Sequence of chain 44.B:
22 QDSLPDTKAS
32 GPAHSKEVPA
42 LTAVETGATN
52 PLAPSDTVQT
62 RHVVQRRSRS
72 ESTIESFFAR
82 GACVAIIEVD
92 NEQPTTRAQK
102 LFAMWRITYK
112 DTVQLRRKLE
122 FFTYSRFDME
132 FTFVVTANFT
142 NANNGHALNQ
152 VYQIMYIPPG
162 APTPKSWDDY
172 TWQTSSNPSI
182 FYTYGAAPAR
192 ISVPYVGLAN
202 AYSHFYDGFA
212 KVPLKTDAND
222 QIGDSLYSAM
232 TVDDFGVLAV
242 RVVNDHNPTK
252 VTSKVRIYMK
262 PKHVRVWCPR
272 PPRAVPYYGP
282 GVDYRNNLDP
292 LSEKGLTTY

Sequence of chain 45.D:
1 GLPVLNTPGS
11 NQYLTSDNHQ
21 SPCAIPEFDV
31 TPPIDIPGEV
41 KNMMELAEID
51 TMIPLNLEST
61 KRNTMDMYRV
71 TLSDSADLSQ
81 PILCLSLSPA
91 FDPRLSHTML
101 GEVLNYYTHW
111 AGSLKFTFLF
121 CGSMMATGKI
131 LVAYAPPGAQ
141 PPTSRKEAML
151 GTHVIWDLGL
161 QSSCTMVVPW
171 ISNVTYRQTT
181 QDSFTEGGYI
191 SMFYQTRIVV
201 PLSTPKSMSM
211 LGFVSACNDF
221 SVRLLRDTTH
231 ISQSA

Binding-site contacts:
Ligand atom C4 contacts residue TYR157 of chain 44.B at 3.4 Å (hydrophobic).
Ligand atom C8 contacts residue ILE108 of chain 44.B at 3.8 Å (hydrophobic).
Ligand atom C10 contacts residue TYR157 of chain 44.B at 3.6 Å (hydrophobic).
Ligand atom N4 contacts residue ILE192 of chain 44.B at 3.6 Å.
Ligand atom C21 contacts residue PHE236 of chain 44.B at 3.4 Å (hydrophobic).
Ligand atom C19 contacts residue PHE236 of chain 44.B at 3.5 Å (hydrophobic).
Ligand atom C1 contacts residue ILE155 of chain 44.B at 3.7 Å (hydrophobic).
Ligand atom O24 contacts residue TYR110 of chain 44.B at 3.9 Å.
Ligand atom C19 contacts residue TYR110 of chain 44.B at 3.7 Å (hydrophobic).
Ligand atom C11 contacts residue TYR157 of chain 44.B at 3.6 Å (hydrophobic).
Ligand atom C11 contacts residue VAL194 of chain 44.B at 3.7 Å (hydrophobic).
Ligand atom C20 contacts residue TYR110 of chain 44.B at 3.5 Å (hydrophobic).
Ligand atom C14 contacts residue VAL197 of chain 44.B at 3.6 Å (hydrophobic).
Ligand atom C14 contacts residue PHE236 of chain 44.B at 3.9 Å (hydrophobic).
Ligand atom C1 contacts residue ILE181 of chain 44.B at 3.4 Å (hydrophobic).
Ligand atom C4 contacts residue ALA24 of chain 44.D at 3.8 Å (hydrophobic).
Ligand atom C20 contacts residue PHE236 of chain 44.B at 3.2 Å (hydrophobic).
Ligand atom C9 contacts residue ILE108 of chain 44.B at 3.5 Å (hydrophobic).
Ligand atom C9 contacts residue TYR157 of chain 44.B at 3.8 Å (hydrophobic).
Ligand atom C23 contacts residue PHE236 of chain 44.B at 3.5 Å (hydrophobic).
Ligand atom C13 contacts residue VAL197 of chain 44.B at 3.6 Å (hydrophobic).
Ligand atom C3 contacts residue PRO179 of chain 44.B at 3.7 Å (hydrophobic).
Ligand atom C23 contacts residue TYR110 of chain 44.B at 3.3 Å (hydrophobic).
Ligand atom O24 contacts residue PHE236 of chain 44.B at 3.7 Å.
Ligand atom C10 contacts residue VAL194 of chain 44.B at 3.7 Å (hydrophobic).
Ligand atom C3 contacts residue TYR157 of chain 44.B at 3.5 Å (hydrophobic).
Ligand atom O25 contacts residue TYR110 of chain 44.B at 3.0 Å.
Ligand atom C8 contacts residue PHE132 of chain 44.B at 3.4 Å (hydrophobic).
Ligand atom C22 contacts residue TYR203 of chain 44.B at 3.5 Å (hydrophobic).
Ligand atom N3 contacts residue ILE192 of chain 44.B at 3.8 Å.
Ligand atom C3 contacts residue ALA24 of chain 44.D at 3.7 Å (hydrophobic).
Ligand atom C22 contacts residue PHE236 of chain 44.B at 3.9 Å (hydrophobic).
Ligand atom N6 contacts residue VAL194 of chain 44.B at 3.7 Å.
Ligand atom C27 contacts residue THR109 of chain 44.B at 3.5 Å.
Ligand atom C7 contacts residue PHE132 of chain 44.B at 3.6 Å (hydrophobic).
Ligand atom C12 contacts residue PHE236 of chain 44.B at 3.8 Å (hydrophobic).
Ligand atom C1 contacts residue PRO179 of chain 44.B at 3.9 Å (hydrophobic).
Ligand atom C26 contacts residue THR109 of chain 44.B at 3.7 Å.
Ligand atom N4 contacts residue LEU239 of chain 44.B at 3.8 Å.
Ligand atom C21 contacts residue TYR203 of chain 44.B at 3.8 Å (hydrophobic).

A small-molecule ligand and the protein it binds are described below.
Small molecule (SMILES): CCOC(=O)c1ccc(OCCCCC2CCN(c3ccc(C)nn3)CC2)cc1

Sequence of chain 44.D:
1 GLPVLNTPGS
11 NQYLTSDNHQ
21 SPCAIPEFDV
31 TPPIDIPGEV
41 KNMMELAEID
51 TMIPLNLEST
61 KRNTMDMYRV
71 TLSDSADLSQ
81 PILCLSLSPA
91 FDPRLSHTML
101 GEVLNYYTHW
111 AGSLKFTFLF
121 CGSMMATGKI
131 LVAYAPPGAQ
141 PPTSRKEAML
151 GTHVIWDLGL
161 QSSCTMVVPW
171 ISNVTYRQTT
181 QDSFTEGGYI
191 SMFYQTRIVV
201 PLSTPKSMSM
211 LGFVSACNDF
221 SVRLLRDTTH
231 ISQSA